The small molecule below binds the protein below.
Small molecule (SMILES): CC(=O)N[C@@H]1[C@@H](O)[C@H](O)[C@@H](CO)O[C@H]1O

Binding-site contacts:
Ligand atom C5 contacts residue ASN67 of chain 17.C at 3.7 Å.
Ligand atom C8 contacts residue ARG89 of chain 17.C at 3.3 Å.
Ligand atom C4 contacts residue ASN67 of chain 17.C at 4.2 Å.
Ligand atom C8 contacts residue ASN67 of chain 17.C at 4.4 Å.
Ligand atom O5 contacts residue ASN67 of chain 17.C at 2.4 Å (h-bond).
Ligand atom C7 contacts residue MET118 of chain 17.C at 4.0 Å (hydrophobic).
Ligand atom C1 contacts residue MET118 of chain 17.C at 4.1 Å (hydrophobic).
Ligand atom C2 contacts residue ASN67 of chain 17.C at 2.5 Å.
Ligand atom C8 contacts residue MET118 of chain 17.C at 3.8 Å (hydrophobic).
Ligand atom C1 contacts residue ASN67 of chain 17.C at 1.4 Å.
Ligand atom N2 contacts residue MET118 of chain 17.C at 3.6 Å.
Ligand atom O7 contacts residue PHE90 of chain 17.C at 4.4 Å.
Ligand atom C7 contacts residue SER300 of chain 16.E at 3.4 Å.
Ligand atom O7 contacts residue SER300 of chain 16.E at 4.3 Å.
Ligand atom C7 contacts residue ASN67 of chain 17.C at 3.3 Å.
Ligand atom O7 contacts residue ASN67 of chain 17.C at 3.3 Å (h-bond).
Ligand atom C8 contacts residue SER300 of chain 16.E at 1.9 Å.
Ligand atom C8 contacts residue PHE90 of chain 17.C at 3.7 Å (hydrophobic).
Ligand atom C7 contacts residue PHE90 of chain 17.C at 4.2 Å (hydrophobic).
Ligand atom C2 contacts residue MET118 of chain 17.C at 4.5 Å (hydrophobic).
Ligand atom C3 contacts residue ASN67 of chain 17.C at 3.8 Å.
Ligand atom N2 contacts residue ASN67 of chain 17.C at 2.9 Å (h-bond).
Ligand atom N2 contacts residue SER300 of chain 16.E at 3.9 Å.

Sequence of chain 16.E:
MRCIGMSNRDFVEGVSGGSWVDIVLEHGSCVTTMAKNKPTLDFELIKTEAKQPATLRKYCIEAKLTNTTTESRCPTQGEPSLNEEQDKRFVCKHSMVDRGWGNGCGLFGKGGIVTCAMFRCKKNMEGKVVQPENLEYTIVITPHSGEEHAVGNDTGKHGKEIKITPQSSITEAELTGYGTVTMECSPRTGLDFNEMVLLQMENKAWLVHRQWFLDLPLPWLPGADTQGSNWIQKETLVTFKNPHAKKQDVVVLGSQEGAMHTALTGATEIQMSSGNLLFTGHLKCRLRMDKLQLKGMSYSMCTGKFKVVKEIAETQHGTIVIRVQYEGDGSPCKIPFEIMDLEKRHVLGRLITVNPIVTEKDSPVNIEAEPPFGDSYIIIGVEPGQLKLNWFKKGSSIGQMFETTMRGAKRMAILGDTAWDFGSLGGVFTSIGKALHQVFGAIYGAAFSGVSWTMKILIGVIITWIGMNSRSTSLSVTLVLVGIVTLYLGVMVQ

Sequence of chain 17.C:
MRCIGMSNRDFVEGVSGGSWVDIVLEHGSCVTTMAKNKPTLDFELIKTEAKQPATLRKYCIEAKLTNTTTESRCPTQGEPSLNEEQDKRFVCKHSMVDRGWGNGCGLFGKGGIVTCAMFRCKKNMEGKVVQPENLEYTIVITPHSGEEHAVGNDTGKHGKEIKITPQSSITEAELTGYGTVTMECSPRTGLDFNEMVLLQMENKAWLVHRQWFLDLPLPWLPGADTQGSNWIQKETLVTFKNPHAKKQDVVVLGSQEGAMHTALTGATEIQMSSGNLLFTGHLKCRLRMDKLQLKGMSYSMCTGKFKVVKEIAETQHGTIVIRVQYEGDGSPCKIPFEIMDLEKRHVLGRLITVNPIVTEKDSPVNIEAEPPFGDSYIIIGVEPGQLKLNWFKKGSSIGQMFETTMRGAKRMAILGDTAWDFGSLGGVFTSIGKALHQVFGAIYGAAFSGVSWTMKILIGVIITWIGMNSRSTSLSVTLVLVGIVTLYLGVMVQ